This protein binds this small molecule.
Small molecule (SMILES): CC(=O)N[C@@H]1[C@@H](O)[C@H](O)[C@@H](CO)O[C@H]1O

Binding-site contacts:
Ligand atom O3 contacts residue ASN148 of chain 1.A at 3.7 Å.
Ligand atom C2 contacts residue ASN108 of chain 1.A at 2.4 Å.
Ligand atom O4 contacts residue ASP144 of chain 1.A at 4.2 Å.
Ligand atom C7 contacts residue TYR142 of chain 1.A at 4.1 Å (hydrophobic).
Ligand atom C2 contacts residue ASP144 of chain 1.A at 3.1 Å.
Ligand atom C8 contacts residue PHE118 of chain 1.A at 3.7 Å (hydrophobic).
Ligand atom O3 contacts residue NAG1 of chain 1.L at 3.9 Å.
Ligand atom N2 contacts residue PHE118 of chain 1.A at 3.6 Å.
Ligand atom C4 contacts residue ASN108 of chain 1.A at 4.2 Å.
Ligand atom C5 contacts residue NAG1 of chain 1.L at 3.9 Å.
Ligand atom C8 contacts residue ASP144 of chain 1.A at 3.7 Å.
Ligand atom C2 contacts residue PHE118 of chain 1.A at 4.2 Å (hydrophobic).
Ligand atom O7 contacts residue ASN108 of chain 1.A at 3.6 Å (h-bond).
Ligand atom C8 contacts residue CYS143 of chain 1.A at 3.7 Å (hydrophobic).
Ligand atom C7 contacts residue ASN108 of chain 1.A at 3.5 Å.
Ligand atom N2 contacts residue ASN148 of chain 1.A at 4.3 Å.
Ligand atom C8 contacts residue ASN148 of chain 1.A at 3.3 Å.
Ligand atom C4 contacts residue ASP144 of chain 1.A at 3.5 Å.
Ligand atom C5 contacts residue ASN108 of chain 1.A at 3.6 Å.
Ligand atom C7 contacts residue ASN148 of chain 1.A at 3.8 Å.
Ligand atom C7 contacts residue CYS143 of chain 1.A at 3.8 Å (hydrophobic).
Ligand atom C7 contacts residue PHE118 of chain 1.A at 4.3 Å (hydrophobic).
Ligand atom O6 contacts residue NAG1 of chain 1.L at 3.9 Å.
Ligand atom C7 contacts residue ASP144 of chain 1.A at 3.3 Å.
Ligand atom C3 contacts residue ASP144 of chain 1.A at 2.5 Å.
Ligand atom C4 contacts residue NAG1 of chain 1.L at 2.9 Å.
Ligand atom C3 contacts residue ASN108 of chain 1.A at 3.8 Å.
Ligand atom O7 contacts residue ASP144 of chain 1.A at 2.4 Å (salt-bridge).
Ligand atom C3 contacts residue NAG1 of chain 1.L at 4.0 Å.
Ligand atom O4 contacts residue NAG1 of chain 1.L at 2.7 Å (h-bond).
Ligand atom C6 contacts residue NAG1 of chain 1.L at 3.7 Å.
Ligand atom C3 contacts residue PHE118 of chain 1.A at 4.0 Å (hydrophobic).
Ligand atom O3 contacts residue ASP144 of chain 1.A at 1.1 Å (salt-bridge).
Ligand atom O5 contacts residue ASN108 of chain 1.A at 2.3 Å (h-bond).
Ligand atom O7 contacts residue CYS143 of chain 1.A at 3.2 Å.
Ligand atom O7 contacts residue TYR142 of chain 1.A at 3.8 Å.
Ligand atom C1 contacts residue ASN108 of chain 1.A at 1.4 Å.
Ligand atom C1 contacts residue PHE118 of chain 1.A at 4.2 Å (hydrophobic).
Ligand atom N2 contacts residue ASN108 of chain 1.A at 2.9 Å (h-bond).
Ligand atom N2 contacts residue ASP144 of chain 1.A at 3.4 Å (salt-bridge).

Sequence of chain 1.A:
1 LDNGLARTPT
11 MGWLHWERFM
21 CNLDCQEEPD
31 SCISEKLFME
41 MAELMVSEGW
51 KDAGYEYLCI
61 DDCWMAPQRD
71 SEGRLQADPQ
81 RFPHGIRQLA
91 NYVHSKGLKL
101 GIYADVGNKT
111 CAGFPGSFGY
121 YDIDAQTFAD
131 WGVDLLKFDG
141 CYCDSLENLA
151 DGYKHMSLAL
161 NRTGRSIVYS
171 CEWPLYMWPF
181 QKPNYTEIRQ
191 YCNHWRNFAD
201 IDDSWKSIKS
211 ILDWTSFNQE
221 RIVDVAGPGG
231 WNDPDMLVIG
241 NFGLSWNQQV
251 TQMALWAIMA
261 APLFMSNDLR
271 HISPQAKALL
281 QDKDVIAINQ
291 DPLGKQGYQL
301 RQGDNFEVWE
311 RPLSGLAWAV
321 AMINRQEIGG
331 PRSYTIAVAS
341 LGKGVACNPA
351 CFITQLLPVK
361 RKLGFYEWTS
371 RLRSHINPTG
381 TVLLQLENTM